Binding-site contacts:
Ligand atom C5 contacts residue ASN200 of chain 1.B at 3.7 Å.
Ligand atom C3 contacts residue ASN200 of chain 1.B at 3.8 Å.
Ligand atom C2 contacts residue ASN200 of chain 1.B at 2.4 Å.
Ligand atom N2 contacts residue ASN200 of chain 1.B at 2.8 Å (h-bond).
Ligand atom C4 contacts residue ASN200 of chain 1.B at 4.2 Å.
Ligand atom O7 contacts residue ASN200 of chain 1.B at 4.2 Å.
Ligand atom C7 contacts residue ASN200 of chain 1.B at 3.7 Å.
Ligand atom O5 contacts residue ASN200 of chain 1.B at 2.4 Å (h-bond).
Ligand atom C1 contacts residue ASN200 of chain 1.B at 1.4 Å.

Sequence of chain 1.B:
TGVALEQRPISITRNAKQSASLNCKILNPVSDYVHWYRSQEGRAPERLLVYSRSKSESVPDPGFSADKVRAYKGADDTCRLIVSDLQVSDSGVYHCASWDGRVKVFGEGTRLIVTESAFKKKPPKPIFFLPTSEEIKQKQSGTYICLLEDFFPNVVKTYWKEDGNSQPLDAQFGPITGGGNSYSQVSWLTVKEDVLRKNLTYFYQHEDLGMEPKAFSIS

The small molecule below binds the protein below.
Small molecule (SMILES): CC(=O)N[C@@H]1[C@@H](O)[C@H](O)[C@@H](CO)O[C@H]1O